Sequence of chain 1.CB:
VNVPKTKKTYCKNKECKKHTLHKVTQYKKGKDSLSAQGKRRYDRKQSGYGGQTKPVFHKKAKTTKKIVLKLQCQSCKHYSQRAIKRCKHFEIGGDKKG

Binding-site contacts:
Ligand atom O2 contacts residue PRO56 of chain 1.CB at 3.5 Å.
Ligand atom C12 contacts residue PRO56 of chain 1.CB at 3.7 Å (hydrophobic).
Ligand atom C13 contacts residue PRO56 of chain 1.CB at 3.5 Å (hydrophobic).
Ligand atom O2 contacts residue LYS55 of chain 1.CB at 3.1 Å.
Ligand atom C12 contacts residue LYS55 of chain 1.CB at 4.2 Å.

This protein binds this small molecule.
Small molecule (SMILES): C[C@@H]1C[C@@H]([C@H](O)CC2CC(=O)NC(=O)C2)C(=O)[C@@H](C)C1